Sequence of chain 1.A:
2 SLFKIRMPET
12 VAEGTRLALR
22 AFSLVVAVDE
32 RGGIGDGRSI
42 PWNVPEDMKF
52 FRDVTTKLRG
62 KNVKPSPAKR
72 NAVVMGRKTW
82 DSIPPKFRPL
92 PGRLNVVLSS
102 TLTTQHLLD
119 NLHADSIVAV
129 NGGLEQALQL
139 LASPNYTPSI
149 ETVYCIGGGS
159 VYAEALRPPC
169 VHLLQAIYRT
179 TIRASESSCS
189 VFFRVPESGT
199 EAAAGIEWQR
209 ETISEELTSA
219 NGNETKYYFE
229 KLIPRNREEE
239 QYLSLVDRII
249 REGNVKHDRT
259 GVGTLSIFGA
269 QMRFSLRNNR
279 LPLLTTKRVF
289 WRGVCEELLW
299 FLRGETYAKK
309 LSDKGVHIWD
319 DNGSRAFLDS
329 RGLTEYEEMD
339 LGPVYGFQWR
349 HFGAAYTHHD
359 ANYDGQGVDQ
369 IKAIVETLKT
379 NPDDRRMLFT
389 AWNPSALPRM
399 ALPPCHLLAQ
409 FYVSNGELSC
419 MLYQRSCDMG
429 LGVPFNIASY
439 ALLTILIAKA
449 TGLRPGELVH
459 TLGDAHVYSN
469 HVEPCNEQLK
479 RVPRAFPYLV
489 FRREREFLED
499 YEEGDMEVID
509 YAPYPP

This small molecule binds to this protein.
Small molecule (SMILES): CN(Cc1cnc2nc(N)nc(N)c2n1)c1ccc(C(=O)N[C@@H](CCC(=O)O)C(=O)O)cc1

Binding-site contacts:
Ligand atom CT contacts residue LEU91 of chain 1.A at 3.6 Å (hydrophobic).
Ligand atom NA4 contacts residue VAL26 of chain 1.A at 3.0 Å (h-bond).
Ligand atom NA4 contacts residue NAP1 of chain 1.G at 3.2 Å.
Ligand atom C4 contacts residue PHE52 of chain 1.A at 3.5 Å (hydrophobic).
Ligand atom O contacts residue PHE88 of chain 1.A at 3.6 Å.
Ligand atom CT contacts residue ARG94 of chain 1.A at 3.1 Å.
Ligand atom N8 contacts residue MET49 of chain 1.A at 3.6 Å.
Ligand atom CG contacts residue PHE88 of chain 1.A at 3.5 Å (hydrophobic).
Ligand atom NA2 contacts residue ASP48 of chain 1.A at 2.6 Å (salt-bridge).
Ligand atom NA4 contacts residue ILE154 of chain 1.A at 2.7 Å (h-bond).
Ligand atom N1 contacts residue ASP48 of chain 1.A at 2.5 Å (salt-bridge).
Ligand atom OE1 contacts residue MET49 of chain 1.A at 3.4 Å.
Ligand atom N1 contacts residue NAP1 of chain 1.G at 3.5 Å (h-bond).
Ligand atom N5 contacts residue NAP1 of chain 1.G at 3.5 Å.
Ligand atom C2 contacts residue ALA28 of chain 1.A at 3.6 Å (hydrophobic).
Ligand atom N3 contacts residue NAP1 of chain 1.G at 3.2 Å (h-bond).
Ligand atom O2 contacts residue ARG53 of chain 1.A at 3.4 Å.
Ligand atom O1 contacts residue ARG94 of chain 1.A at 2.8 Å (salt-bridge).
Ligand atom CM contacts residue SER83 of chain 1.A at 3.6 Å.
Ligand atom O1 contacts residue PHE52 of chain 1.A at 3.5 Å.
Ligand atom O2 contacts residue ARG94 of chain 1.A at 2.9 Å (salt-bridge).
Ligand atom NA2 contacts residue VAL27 of chain 1.A at 3.4 Å.
Ligand atom NA2 contacts residue ALA28 of chain 1.A at 3.5 Å (h-bond).
Ligand atom C8A contacts residue NAP1 of chain 1.G at 3.4 Å.
Ligand atom NA4 contacts residue TYR160 of chain 1.A at 2.9 Å (h-bond).
Ligand atom C8A contacts residue ASP48 of chain 1.A at 3.4 Å.
Ligand atom C2 contacts residue ASP48 of chain 1.A at 3.3 Å.
Ligand atom N5 contacts residue ILE154 of chain 1.A at 3.6 Å.
Ligand atom N contacts residue LEU91 of chain 1.A at 3.3 Å.
Ligand atom N3 contacts residue VAL27 of chain 1.A at 3.4 Å.
Ligand atom C4A contacts residue NAP1 of chain 1.G at 3.2 Å.
Ligand atom O1 contacts residue LEU91 of chain 1.A at 3.1 Å.
Ligand atom N3 contacts residue VAL26 of chain 1.A at 3.6 Å.
Ligand atom C16 contacts residue LEU91 of chain 1.A at 3.6 Å (hydrophobic).
Ligand atom C4A contacts residue PHE52 of chain 1.A at 3.6 Å (hydrophobic).
Ligand atom N3 contacts residue PHE52 of chain 1.A at 3.6 Å.
Ligand atom N8 contacts residue ASP48 of chain 1.A at 3.6 Å (salt-bridge).
Ligand atom C2 contacts residue NAP1 of chain 1.G at 3.4 Å.
Ligand atom C4 contacts residue NAP1 of chain 1.G at 3.1 Å.
Ligand atom NA2 contacts residue THR178 of chain 1.A at 3.3 Å (h-bond).